Sequence of chain 1.A:
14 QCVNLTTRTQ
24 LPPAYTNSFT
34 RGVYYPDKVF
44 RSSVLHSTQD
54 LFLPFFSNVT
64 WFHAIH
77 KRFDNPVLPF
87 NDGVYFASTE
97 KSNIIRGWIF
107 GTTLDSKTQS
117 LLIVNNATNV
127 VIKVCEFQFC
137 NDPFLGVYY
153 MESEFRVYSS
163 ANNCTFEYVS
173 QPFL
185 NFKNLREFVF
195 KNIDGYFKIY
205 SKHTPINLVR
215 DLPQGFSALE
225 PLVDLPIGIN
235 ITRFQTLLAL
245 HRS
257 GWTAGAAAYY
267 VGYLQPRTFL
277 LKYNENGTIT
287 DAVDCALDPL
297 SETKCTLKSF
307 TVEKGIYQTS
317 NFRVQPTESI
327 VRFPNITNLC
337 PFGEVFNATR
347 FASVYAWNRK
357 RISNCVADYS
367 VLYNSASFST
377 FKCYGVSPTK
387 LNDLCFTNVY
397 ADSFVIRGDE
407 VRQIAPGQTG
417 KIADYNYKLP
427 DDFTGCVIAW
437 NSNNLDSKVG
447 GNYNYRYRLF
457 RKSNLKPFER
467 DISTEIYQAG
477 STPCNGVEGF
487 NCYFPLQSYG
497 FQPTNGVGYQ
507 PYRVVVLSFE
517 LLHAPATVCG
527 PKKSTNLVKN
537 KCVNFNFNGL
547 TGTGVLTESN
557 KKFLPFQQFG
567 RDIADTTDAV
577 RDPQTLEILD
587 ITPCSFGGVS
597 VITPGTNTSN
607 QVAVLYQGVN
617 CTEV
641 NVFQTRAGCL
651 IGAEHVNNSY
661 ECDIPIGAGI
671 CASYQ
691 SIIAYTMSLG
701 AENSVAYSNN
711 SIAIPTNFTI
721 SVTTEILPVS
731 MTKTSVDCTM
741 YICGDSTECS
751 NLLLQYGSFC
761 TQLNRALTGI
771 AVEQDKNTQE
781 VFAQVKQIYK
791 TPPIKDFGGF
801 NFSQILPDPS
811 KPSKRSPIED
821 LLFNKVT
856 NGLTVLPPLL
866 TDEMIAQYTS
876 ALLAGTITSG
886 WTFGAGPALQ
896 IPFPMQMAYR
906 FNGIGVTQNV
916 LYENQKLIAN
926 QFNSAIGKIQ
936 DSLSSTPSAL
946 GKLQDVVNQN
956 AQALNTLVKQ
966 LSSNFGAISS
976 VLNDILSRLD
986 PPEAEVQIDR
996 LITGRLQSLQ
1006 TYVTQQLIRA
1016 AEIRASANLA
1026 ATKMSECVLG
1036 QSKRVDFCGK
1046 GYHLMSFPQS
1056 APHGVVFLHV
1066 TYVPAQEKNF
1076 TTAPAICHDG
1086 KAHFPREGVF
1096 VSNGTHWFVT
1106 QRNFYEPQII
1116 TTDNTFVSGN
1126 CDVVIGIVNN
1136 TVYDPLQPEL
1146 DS

Binding-site contacts:
Ligand atom C2 contacts residue GLU281 of chain 1.A at 3.7 Å.
Ligand atom C8 contacts residue ASN280 of chain 1.A at 3.4 Å.
Ligand atom C3 contacts residue ASN282 of chain 1.A at 3.8 Å.
Ligand atom C1 contacts residue ASN282 of chain 1.A at 1.4 Å.
Ligand atom C7 contacts residue ASN280 of chain 1.A at 3.6 Å.
Ligand atom N2 contacts residue ASN282 of chain 1.A at 2.9 Å (h-bond).
Ligand atom C5 contacts residue ASN282 of chain 1.A at 3.7 Å.
Ligand atom O6 contacts residue LYS558 of chain 1.C at 3.7 Å.
Ligand atom C1 contacts residue GLU281 of chain 1.A at 3.8 Å.
Ligand atom C8 contacts residue GLU281 of chain 1.A at 3.4 Å.
Ligand atom C4 contacts residue ASN282 of chain 1.A at 4.2 Å.
Ligand atom O7 contacts residue ASN282 of chain 1.A at 3.5 Å (h-bond).
Ligand atom O5 contacts residue ASN282 of chain 1.A at 2.4 Å (h-bond).
Ligand atom C2 contacts residue ASN282 of chain 1.A at 2.5 Å.
Ligand atom C3 contacts residue GLU281 of chain 1.A at 4.2 Å.
Ligand atom N2 contacts residue GLU281 of chain 1.A at 2.8 Å (salt-bridge).
Ligand atom C7 contacts residue GLU281 of chain 1.A at 3.5 Å.
Ligand atom C7 contacts residue ASN282 of chain 1.A at 3.4 Å.
Ligand atom O7 contacts residue ASN280 of chain 1.A at 3.7 Å.
Ligand atom N2 contacts residue ASN280 of chain 1.A at 4.3 Å.

The small molecule below binds the protein below.
Small molecule (SMILES): CC(=O)N[C@@H]1[C@@H](O)[C@H](O)[C@@H](CO)O[C@H]1O

Sequence of chain 1.C:
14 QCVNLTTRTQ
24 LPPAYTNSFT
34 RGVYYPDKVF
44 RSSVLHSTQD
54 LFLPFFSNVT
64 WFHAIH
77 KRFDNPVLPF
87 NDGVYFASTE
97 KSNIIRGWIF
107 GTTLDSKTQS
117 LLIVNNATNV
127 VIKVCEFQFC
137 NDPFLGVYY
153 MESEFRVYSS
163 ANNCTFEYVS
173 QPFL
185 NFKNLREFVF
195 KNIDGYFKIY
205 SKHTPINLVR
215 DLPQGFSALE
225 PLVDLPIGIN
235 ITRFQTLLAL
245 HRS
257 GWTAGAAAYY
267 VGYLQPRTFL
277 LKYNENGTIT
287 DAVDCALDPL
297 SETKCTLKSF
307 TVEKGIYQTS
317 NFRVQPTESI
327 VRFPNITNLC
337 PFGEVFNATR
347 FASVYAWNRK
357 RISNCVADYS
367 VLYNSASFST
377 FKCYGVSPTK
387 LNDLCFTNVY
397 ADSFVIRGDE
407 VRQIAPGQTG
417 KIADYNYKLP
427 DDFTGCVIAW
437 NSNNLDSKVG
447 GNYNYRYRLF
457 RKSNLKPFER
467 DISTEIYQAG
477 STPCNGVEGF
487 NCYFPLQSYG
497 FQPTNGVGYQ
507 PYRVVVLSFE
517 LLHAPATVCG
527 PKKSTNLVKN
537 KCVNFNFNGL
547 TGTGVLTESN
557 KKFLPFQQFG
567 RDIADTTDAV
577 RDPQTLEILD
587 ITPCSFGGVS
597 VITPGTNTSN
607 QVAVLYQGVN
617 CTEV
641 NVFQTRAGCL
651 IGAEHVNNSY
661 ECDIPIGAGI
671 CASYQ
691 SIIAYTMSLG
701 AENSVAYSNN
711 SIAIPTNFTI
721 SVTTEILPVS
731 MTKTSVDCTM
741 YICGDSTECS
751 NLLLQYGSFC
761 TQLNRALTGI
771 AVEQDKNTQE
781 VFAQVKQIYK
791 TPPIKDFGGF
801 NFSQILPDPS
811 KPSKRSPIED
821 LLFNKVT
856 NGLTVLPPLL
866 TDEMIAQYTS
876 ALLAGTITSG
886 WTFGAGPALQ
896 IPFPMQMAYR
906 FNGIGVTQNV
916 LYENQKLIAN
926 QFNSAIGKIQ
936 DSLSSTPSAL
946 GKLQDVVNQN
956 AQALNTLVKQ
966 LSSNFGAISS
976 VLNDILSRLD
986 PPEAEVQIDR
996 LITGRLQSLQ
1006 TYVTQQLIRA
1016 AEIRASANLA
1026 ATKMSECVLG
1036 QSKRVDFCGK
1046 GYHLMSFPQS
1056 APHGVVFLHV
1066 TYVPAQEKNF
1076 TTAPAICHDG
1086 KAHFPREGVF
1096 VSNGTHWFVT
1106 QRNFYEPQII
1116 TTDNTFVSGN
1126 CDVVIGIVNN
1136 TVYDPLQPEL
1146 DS